Sequence of chain 2.A:
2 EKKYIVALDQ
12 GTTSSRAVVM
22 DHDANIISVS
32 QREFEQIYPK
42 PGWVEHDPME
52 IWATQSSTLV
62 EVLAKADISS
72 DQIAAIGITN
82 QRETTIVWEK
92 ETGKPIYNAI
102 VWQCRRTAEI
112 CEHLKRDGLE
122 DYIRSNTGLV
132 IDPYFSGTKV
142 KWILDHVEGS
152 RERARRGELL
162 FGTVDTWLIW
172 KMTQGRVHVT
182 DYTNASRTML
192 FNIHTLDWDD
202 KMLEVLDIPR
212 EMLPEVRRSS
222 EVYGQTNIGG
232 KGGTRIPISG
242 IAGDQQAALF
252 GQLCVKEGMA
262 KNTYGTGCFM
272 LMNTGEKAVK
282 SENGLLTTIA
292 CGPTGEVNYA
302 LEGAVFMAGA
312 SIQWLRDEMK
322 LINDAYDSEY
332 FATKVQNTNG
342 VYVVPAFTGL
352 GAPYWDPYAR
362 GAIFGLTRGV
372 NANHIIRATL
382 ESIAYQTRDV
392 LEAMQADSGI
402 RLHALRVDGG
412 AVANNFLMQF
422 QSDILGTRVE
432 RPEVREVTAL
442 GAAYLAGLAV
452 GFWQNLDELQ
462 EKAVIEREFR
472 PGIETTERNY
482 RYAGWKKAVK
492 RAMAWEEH

Binding-site contacts:
Ligand atom P2 contacts residue GLY234 of chain 2.A at 3.1 Å.
Ligand atom O6 contacts residue ARG236 of chain 2.A at 3.9 Å.
Ligand atom C4 contacts residue ARG236 of chain 2.A at 4.4 Å.
Ligand atom C2 contacts residue ARG236 of chain 2.A at 4.0 Å.
Ligand atom O6P contacts residue GLY233 of chain 2.A at 3.5 Å.
Ligand atom O6P contacts residue ASN228 of chain 2.A at 4.5 Å.
Ligand atom P1 contacts residue ARG236 of chain 2.A at 3.5 Å.
Ligand atom C1 contacts residue ARG236 of chain 2.A at 3.7 Å.
Ligand atom O6P contacts residue THR235 of chain 2.A at 3.8 Å.
Ligand atom P2 contacts residue GLY233 of chain 2.A at 4.2 Å.
Ligand atom P2 contacts residue ARG236 of chain 2.A at 3.7 Å.
Ligand atom O3P contacts residue ARG236 of chain 2.A at 3.8 Å.
Ligand atom C6 contacts residue ARG236 of chain 2.A at 4.3 Å.
Ligand atom O5P contacts residue ARG236 of chain 2.A at 4.3 Å.
Ligand atom O1 contacts residue ARG236 of chain 2.A at 3.0 Å (salt-bridge).
Ligand atom O6P contacts residue ARG236 of chain 2.A at 2.7 Å (salt-bridge).
Ligand atom O6P contacts residue GLY234 of chain 2.A at 2.4 Å (h-bond).
Ligand atom O1P contacts residue ARG236 of chain 2.A at 3.0 Å (salt-bridge).
Ligand atom O4P contacts residue GLY233 of chain 2.A at 3.3 Å.
Ligand atom C3 contacts residue ARG236 of chain 2.A at 4.4 Å.
Ligand atom O6 contacts residue GLY234 of chain 2.A at 3.5 Å.
Ligand atom C5 contacts residue ARG236 of chain 2.A at 3.4 Å.
Ligand atom O4P contacts residue GLY234 of chain 2.A at 2.9 Å (h-bond).
Ligand atom O5 contacts residue ARG236 of chain 2.A at 3.5 Å (salt-bridge).

A protein and the small-molecule ligand that binds it are described below.
Small molecule (SMILES): O=P(O)(O)OC[C@H]1O[C@](O)(COP(=O)(O)O)[C@@H](O)[C@@H]1O